Binding-site contacts:
Ligand atom C5 contacts residue ASN61 of chain 1.F at 3.7 Å.
Ligand atom O6 contacts residue VAL45 of chain 1.F at 4.0 Å.
Ligand atom O5 contacts residue ARG44 of chain 1.F at 3.8 Å.
Ligand atom O6 contacts residue GLN43 of chain 1.F at 3.8 Å.
Ligand atom O5 contacts residue VAL45 of chain 1.F at 3.8 Å.
Ligand atom C4 contacts residue ARG44 of chain 1.F at 3.8 Å.
Ligand atom O7 contacts residue VAL45 of chain 1.F at 3.5 Å (h-bond).
Ligand atom C7 contacts residue VAL45 of chain 1.F at 4.3 Å (hydrophobic).
Ligand atom O5 contacts residue ASN61 of chain 1.F at 2.4 Å (h-bond).
Ligand atom C6 contacts residue GLN43 of chain 1.F at 4.1 Å.
Ligand atom C2 contacts residue ASN61 of chain 1.F at 2.4 Å.
Ligand atom C1 contacts residue ASN61 of chain 1.F at 1.4 Å.
Ligand atom C8 contacts residue ASN61 of chain 1.F at 3.9 Å.
Ligand atom C4 contacts residue ASN61 of chain 1.F at 4.2 Å.
Ligand atom C1 contacts residue VAL45 of chain 1.F at 3.6 Å (hydrophobic).
Ligand atom O7 contacts residue ASN61 of chain 1.F at 3.3 Å (h-bond).
Ligand atom C3 contacts residue ASN61 of chain 1.F at 3.8 Å.
Ligand atom N2 contacts residue ASN61 of chain 1.F at 2.9 Å (h-bond).
Ligand atom C2 contacts residue VAL45 of chain 1.F at 3.9 Å (hydrophobic).
Ligand atom C6 contacts residue ARG44 of chain 1.F at 3.8 Å.
Ligand atom C5 contacts residue ARG44 of chain 1.F at 4.0 Å.
Ligand atom C7 contacts residue ASN61 of chain 1.F at 3.3 Å.

A protein and the small-molecule ligand that binds it are described below.
Small molecule (SMILES): CC(=O)N[C@@H]1[C@@H](O)[C@H](O)[C@@H](CO)O[C@H]1O

Sequence of chain 1.F:
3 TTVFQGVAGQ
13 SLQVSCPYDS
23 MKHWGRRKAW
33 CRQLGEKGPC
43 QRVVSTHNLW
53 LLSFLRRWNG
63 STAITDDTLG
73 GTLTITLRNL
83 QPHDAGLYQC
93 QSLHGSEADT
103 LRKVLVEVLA